Binding-site contacts:
Ligand atom O6 contacts residue VAL128 of chain 1.A at 3.7 Å.
Ligand atom C5 contacts residue ASN21 of chain 1.A at 3.7 Å.
Ligand atom C6 contacts residue VAL128 of chain 1.A at 3.8 Å (hydrophobic).
Ligand atom C8 contacts residue THR37 of chain 1.A at 3.5 Å.
Ligand atom C1 contacts residue ASN21 of chain 1.A at 1.4 Å.
Ligand atom O7 contacts residue ASN21 of chain 1.A at 3.7 Å.
Ligand atom C7 contacts residue THR37 of chain 1.A at 4.0 Å.
Ligand atom O5 contacts residue TRP141 of chain 1.A at 3.4 Å.
Ligand atom C5 contacts residue TRP141 of chain 1.A at 4.4 Å (hydrophobic).
Ligand atom C4 contacts residue ASN21 of chain 1.A at 4.2 Å.
Ligand atom O5 contacts residue ASN21 of chain 1.A at 2.4 Å (h-bond).
Ligand atom C7 contacts residue ASN21 of chain 1.A at 3.5 Å.
Ligand atom N2 contacts residue THR37 of chain 1.A at 3.9 Å.
Ligand atom N2 contacts residue ASN21 of chain 1.A at 2.9 Å (h-bond).
Ligand atom O7 contacts residue ALA39 of chain 1.A at 4.1 Å.
Ligand atom C2 contacts residue ASN21 of chain 1.A at 2.5 Å.
Ligand atom O5 contacts residue LYS139 of chain 1.A at 4.0 Å.
Ligand atom C6 contacts residue TRP141 of chain 1.A at 4.0 Å (hydrophobic).
Ligand atom C5 contacts residue LYS139 of chain 1.A at 3.7 Å.
Ligand atom C3 contacts residue ASN21 of chain 1.A at 3.8 Å.
Ligand atom O6 contacts residue TRP141 of chain 1.A at 3.4 Å.
Ligand atom C1 contacts residue LYS139 of chain 1.A at 4.4 Å.
Ligand atom C1 contacts residue TRP141 of chain 1.A at 4.1 Å (hydrophobic).
Ligand atom C6 contacts residue LYS139 of chain 1.A at 3.9 Å.

Sequence of chain 1.A:
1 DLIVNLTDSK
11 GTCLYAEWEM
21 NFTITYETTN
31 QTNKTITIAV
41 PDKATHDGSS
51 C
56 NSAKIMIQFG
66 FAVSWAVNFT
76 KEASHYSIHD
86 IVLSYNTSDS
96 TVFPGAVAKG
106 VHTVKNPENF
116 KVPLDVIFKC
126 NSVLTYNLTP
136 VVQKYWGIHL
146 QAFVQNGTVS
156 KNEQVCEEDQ

The protein below binds the small molecule below.
Small molecule (SMILES): CC(=O)N[C@@H]1[C@@H](O)[C@H](O)[C@@H](CO)O[C@H]1O